Sequence of chain 1.C:
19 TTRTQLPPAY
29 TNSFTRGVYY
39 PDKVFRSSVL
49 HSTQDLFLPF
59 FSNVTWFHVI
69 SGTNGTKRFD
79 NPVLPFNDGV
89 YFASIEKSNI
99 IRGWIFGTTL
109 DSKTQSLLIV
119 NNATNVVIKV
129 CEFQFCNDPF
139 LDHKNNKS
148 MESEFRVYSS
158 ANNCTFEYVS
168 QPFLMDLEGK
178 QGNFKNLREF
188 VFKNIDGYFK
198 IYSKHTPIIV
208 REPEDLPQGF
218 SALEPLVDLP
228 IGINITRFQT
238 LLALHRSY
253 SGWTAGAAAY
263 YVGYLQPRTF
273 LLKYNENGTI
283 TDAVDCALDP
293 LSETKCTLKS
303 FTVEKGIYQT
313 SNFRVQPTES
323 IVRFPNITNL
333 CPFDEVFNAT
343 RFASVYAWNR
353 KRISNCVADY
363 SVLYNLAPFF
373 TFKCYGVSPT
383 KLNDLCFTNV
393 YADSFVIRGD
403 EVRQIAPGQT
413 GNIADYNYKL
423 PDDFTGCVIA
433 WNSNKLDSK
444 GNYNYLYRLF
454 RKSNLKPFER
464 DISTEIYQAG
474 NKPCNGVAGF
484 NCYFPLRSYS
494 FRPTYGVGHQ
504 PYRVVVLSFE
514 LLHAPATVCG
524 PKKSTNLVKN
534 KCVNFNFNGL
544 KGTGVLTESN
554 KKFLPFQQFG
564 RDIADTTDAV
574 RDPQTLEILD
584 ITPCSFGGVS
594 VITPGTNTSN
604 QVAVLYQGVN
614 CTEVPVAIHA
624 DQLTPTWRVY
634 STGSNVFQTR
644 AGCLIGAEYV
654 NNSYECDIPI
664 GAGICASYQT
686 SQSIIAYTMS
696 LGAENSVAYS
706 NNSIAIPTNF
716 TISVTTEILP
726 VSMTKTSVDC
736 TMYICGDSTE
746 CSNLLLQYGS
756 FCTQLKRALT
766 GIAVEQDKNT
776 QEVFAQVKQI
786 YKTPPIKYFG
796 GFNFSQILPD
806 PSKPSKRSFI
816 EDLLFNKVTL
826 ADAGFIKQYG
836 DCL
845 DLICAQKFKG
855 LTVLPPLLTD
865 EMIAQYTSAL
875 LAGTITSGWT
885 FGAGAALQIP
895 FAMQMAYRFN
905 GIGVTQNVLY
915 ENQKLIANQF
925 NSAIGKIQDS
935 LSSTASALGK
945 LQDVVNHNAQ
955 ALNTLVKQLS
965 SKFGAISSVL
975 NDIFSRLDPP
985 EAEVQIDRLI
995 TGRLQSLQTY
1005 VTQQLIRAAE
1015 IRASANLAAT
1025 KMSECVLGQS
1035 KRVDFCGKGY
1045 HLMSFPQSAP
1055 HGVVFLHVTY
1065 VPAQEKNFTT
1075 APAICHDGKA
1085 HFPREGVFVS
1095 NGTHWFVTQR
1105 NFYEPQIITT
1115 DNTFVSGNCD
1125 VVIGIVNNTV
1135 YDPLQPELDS

The protein below binds the small molecule below.
Small molecule (SMILES): CC(=O)N[C@@H]1[C@@H](O)[C@H](O)[C@@H](CO)O[C@H]1O

Sequence of chain 1.B:
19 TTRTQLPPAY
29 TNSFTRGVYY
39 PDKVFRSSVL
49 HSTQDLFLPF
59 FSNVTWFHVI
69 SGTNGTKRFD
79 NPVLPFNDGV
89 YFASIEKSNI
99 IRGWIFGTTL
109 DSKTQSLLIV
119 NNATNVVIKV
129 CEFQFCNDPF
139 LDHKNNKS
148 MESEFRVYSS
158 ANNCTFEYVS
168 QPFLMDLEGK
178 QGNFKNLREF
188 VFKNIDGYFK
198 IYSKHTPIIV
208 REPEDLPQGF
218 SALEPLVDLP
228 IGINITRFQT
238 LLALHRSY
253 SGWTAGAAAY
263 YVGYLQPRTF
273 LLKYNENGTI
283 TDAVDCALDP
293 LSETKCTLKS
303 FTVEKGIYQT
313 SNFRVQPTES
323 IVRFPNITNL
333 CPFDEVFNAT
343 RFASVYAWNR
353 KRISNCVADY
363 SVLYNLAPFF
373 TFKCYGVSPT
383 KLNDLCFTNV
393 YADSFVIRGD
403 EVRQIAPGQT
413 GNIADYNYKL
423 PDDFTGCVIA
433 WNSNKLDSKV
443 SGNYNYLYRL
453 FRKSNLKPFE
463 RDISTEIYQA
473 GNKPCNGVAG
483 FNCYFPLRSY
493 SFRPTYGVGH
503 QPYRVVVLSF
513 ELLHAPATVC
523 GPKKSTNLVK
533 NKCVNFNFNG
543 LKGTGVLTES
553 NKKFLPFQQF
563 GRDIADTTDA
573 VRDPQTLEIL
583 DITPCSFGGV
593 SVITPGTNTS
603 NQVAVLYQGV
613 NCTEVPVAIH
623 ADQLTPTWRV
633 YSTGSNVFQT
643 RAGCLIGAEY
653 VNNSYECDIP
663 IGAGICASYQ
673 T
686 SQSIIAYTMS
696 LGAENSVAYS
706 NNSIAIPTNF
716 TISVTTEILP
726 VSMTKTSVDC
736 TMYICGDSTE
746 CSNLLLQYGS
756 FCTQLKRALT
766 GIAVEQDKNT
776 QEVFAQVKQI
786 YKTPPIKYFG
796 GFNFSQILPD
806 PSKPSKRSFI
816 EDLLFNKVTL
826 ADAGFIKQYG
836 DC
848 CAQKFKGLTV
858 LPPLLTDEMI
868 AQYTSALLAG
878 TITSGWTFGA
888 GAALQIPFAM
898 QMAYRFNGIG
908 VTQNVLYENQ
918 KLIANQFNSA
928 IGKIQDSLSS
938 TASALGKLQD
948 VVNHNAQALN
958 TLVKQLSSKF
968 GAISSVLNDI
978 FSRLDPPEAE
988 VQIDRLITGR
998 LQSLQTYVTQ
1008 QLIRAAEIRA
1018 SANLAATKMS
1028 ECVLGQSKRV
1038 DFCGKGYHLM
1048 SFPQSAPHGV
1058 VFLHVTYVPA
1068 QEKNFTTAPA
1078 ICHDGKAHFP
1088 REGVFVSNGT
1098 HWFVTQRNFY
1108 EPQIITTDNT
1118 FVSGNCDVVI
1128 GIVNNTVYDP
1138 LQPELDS

Binding-site contacts:
Ligand atom O5 contacts residue THR615 of chain 1.C at 3.7 Å.
Ligand atom C7 contacts residue TYR834 of chain 1.B at 4.1 Å (hydrophobic).
Ligand atom O5 contacts residue ASN613 of chain 1.C at 2.4 Å (h-bond).
Ligand atom C5 contacts residue THR615 of chain 1.C at 4.4 Å.
Ligand atom C8 contacts residue GLN641 of chain 1.C at 3.5 Å.
Ligand atom C8 contacts residue ASN613 of chain 1.C at 4.1 Å.
Ligand atom C5 contacts residue ASN613 of chain 1.C at 3.7 Å.
Ligand atom N2 contacts residue ASN613 of chain 1.C at 2.9 Å (h-bond).
Ligand atom C1 contacts residue ASN613 of chain 1.C at 1.4 Å.
Ligand atom O7 contacts residue TYR834 of chain 1.B at 3.8 Å.
Ligand atom C2 contacts residue ASN613 of chain 1.C at 2.5 Å.
Ligand atom C8 contacts residue TYR834 of chain 1.B at 3.5 Å (hydrophobic).
Ligand atom C7 contacts residue ASN613 of chain 1.C at 3.8 Å.
Ligand atom C1 contacts residue THR615 of chain 1.C at 3.4 Å.
Ligand atom C4 contacts residue ASN613 of chain 1.C at 4.2 Å.
Ligand atom C3 contacts residue ASN613 of chain 1.C at 3.8 Å.